The protein below binds the small molecule below.
Small molecule (SMILES): CC(=O)N[C@@H]1[C@@H](O)[C@H](O[C@@H]2O[C@H](CO)[C@H](O)[C@H](O)[C@H]2O)[C@@H](CO)O[C@@H]1O

Binding-site contacts:
Ligand atom C3 contacts residue SER174 of chain 1.A at 3.6 Å.
Ligand atom C3 contacts residue TRP239 of chain 1.A at 3.6 Å (hydrophobic).
Ligand atom C5 contacts residue TRP239 of chain 1.A at 3.6 Å (hydrophobic).
Ligand atom O4 contacts residue GLU242 of chain 1.A at 2.7 Å (salt-bridge).
Ligand atom O1 contacts residue LEU268 of chain 1.A at 3.0 Å.
Ligand atom O4 contacts residue HIS172 of chain 1.A at 4.4 Å.
Ligand atom C4 contacts residue TRP239 of chain 1.A at 3.5 Å (hydrophobic).
Ligand atom O6 contacts residue PHE175 of chain 1.A at 3.5 Å.
Ligand atom O4 contacts residue MET205 of chain 1.A at 3.7 Å.
Ligand atom O3 contacts residue TRP239 of chain 1.A at 4.4 Å.
Ligand atom C2 contacts residue HIS172 of chain 1.A at 4.3 Å.
Ligand atom O6 contacts residue TYR203 of chain 1.A at 4.4 Å.
Ligand atom C1 contacts residue HIS172 of chain 1.A at 4.3 Å.
Ligand atom O3 contacts residue MET205 of chain 1.A at 4.2 Å.
Ligand atom C6 contacts residue PHE175 of chain 1.A at 4.2 Å (hydrophobic).
Ligand atom C1 contacts residue LEU268 of chain 1.A at 4.4 Å (hydrophobic).
Ligand atom O3 contacts residue SER174 of chain 1.A at 3.1 Å (h-bond).
Ligand atom O6 contacts residue TRP239 of chain 1.A at 3.5 Å (h-bond).
Ligand atom C2 contacts residue MET205 of chain 1.A at 4.1 Å (hydrophobic).
Ligand atom O6 contacts residue TRP239 of chain 1.A at 4.1 Å.
Ligand atom C5 contacts residue GLU242 of chain 1.A at 4.0 Å.
Ligand atom C4 contacts residue HIS172 of chain 1.A at 4.1 Å.
Ligand atom C6 contacts residue THR184 of chain 1.A at 3.4 Å.
Ligand atom O4 contacts residue HIS172 of chain 1.A at 3.0 Å (h-bond).
Ligand atom C6 contacts residue HIS172 of chain 1.A at 4.0 Å.
Ligand atom C8 contacts residue SER174 of chain 1.A at 4.3 Å.
Ligand atom C2 contacts residue SER174 of chain 1.A at 4.3 Å.
Ligand atom C4 contacts residue GLU242 of chain 1.A at 3.3 Å.
Ligand atom C7 contacts residue SER174 of chain 1.A at 4.2 Å.
Ligand atom C6 contacts residue TYR203 of chain 1.A at 3.7 Å (hydrophobic).
Ligand atom C5 contacts residue HIS172 of chain 1.A at 4.1 Å.
Ligand atom N2 contacts residue SER174 of chain 1.A at 3.8 Å.
Ligand atom O3 contacts residue HIS172 of chain 1.A at 3.9 Å.
Ligand atom C6 contacts residue TRP239 of chain 1.A at 3.6 Å (hydrophobic).
Ligand atom O5 contacts residue HIS172 of chain 1.A at 3.5 Å (h-bond).
Ligand atom O6 contacts residue THR184 of chain 1.A at 2.8 Å (h-bond).
Ligand atom O3 contacts residue PHE175 of chain 1.A at 4.0 Å.
Ligand atom C1 contacts residue TRP239 of chain 1.A at 4.5 Å (hydrophobic).
Ligand atom C6 contacts residue GLU242 of chain 1.A at 3.5 Å.

Sequence of chain 1.A:
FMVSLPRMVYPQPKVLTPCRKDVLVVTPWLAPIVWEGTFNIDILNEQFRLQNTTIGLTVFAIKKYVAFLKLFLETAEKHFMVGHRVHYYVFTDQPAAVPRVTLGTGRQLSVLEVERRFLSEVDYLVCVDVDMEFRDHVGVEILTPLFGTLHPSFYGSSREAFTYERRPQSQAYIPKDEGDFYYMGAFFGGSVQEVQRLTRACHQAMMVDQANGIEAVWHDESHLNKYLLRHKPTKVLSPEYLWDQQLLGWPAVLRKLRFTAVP